Sequence of chain 1.B:
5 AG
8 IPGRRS

A protein and the small-molecule ligand that binds it are described below.
Small molecule (SMILES): O=Cc1ccc(S(=O)(=O)N2CCOc3ccc(F)cc32)cc1

Sequence of chain 1.A:
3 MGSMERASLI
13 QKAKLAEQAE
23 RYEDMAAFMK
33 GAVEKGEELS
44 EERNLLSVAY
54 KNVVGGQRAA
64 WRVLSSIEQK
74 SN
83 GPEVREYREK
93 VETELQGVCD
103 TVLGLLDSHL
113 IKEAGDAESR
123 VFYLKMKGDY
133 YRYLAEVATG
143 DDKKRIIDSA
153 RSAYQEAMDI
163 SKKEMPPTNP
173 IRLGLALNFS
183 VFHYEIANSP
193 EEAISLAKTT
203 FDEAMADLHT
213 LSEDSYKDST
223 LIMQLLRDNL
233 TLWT

Binding-site contacts:
Ligand atom C04 contacts residue ARG12 of chain 1.B at 3.8 Å.
Ligand atom O20 contacts residue ASN47 of chain 1.A at 3.3 Å (h-bond).
Ligand atom C18 contacts residue LYS127 of chain 1.A at 1.4 Å.
Ligand atom C18 contacts residue ILE8 of chain 1.B at 3.9 Å (hydrophobic).
Ligand atom O06 contacts residue PRO9 of chain 1.B at 3.2 Å (h-bond).
Ligand atom C16 contacts residue LYS127 of chain 1.A at 3.8 Å.
Ligand atom C16 contacts residue ILE173 of chain 1.A at 3.5 Å (hydrophobic).
Ligand atom C17 contacts residue ASN47 of chain 1.A at 3.5 Å.
Ligand atom C14 contacts residue PRO172 of chain 1.A at 3.4 Å (hydrophobic).
Ligand atom C22 contacts residue ARG12 of chain 1.B at 3.5 Å.
Ligand atom C17 contacts residue ILE173 of chain 1.A at 3.5 Å (hydrophobic).
Ligand atom C13 contacts residue ILE173 of chain 1.A at 3.6 Å (hydrophobic).
Ligand atom C15 contacts residue ILE173 of chain 1.A at 3.6 Å (hydrophobic).
Ligand atom C02 contacts residue ASP220 of chain 1.A at 4.0 Å.
Ligand atom C15 contacts residue LYS127 of chain 1.A at 2.5 Å.
Ligand atom C12 contacts residue ILE173 of chain 1.A at 3.5 Å (hydrophobic).
Ligand atom C13 contacts residue PRO172 of chain 1.A at 3.5 Å (hydrophobic).
Ligand atom F01 contacts residue ILE224 of chain 1.A at 3.9 Å.
Ligand atom C05 contacts residue ARG12 of chain 1.B at 3.9 Å.
Ligand atom C08 contacts residue PEG1 of chain 1.F at 3.4 Å.
Ligand atom O06 contacts residue ARG11 of chain 1.B at 3.7 Å.
Ligand atom C16 contacts residue PHE124 of chain 1.A at 3.6 Å (hydrophobic).
Ligand atom C04 contacts residue LEU223 of chain 1.A at 3.8 Å (hydrophobic).
Ligand atom C03 contacts residue ARG12 of chain 1.B at 3.9 Å.
Ligand atom C03 contacts residue LEU223 of chain 1.A at 3.2 Å (hydrophobic).
Ligand atom C07 contacts residue PRO9 of chain 1.B at 3.3 Å (hydrophobic).
Ligand atom C08 contacts residue GLY10 of chain 1.B at 3.7 Å.
Ligand atom C03 contacts residue ILE224 of chain 1.A at 3.5 Å (hydrophobic).
Ligand atom O06 contacts residue ILE8 of chain 1.B at 4.0 Å.
Ligand atom O11 contacts residue PRO172 of chain 1.A at 3.4 Å.
Ligand atom C17 contacts residue PHE124 of chain 1.A at 4.0 Å (hydrophobic).
Ligand atom C02 contacts residue ARG12 of chain 1.B at 3.6 Å.
Ligand atom C14 contacts residue ILE173 of chain 1.A at 3.6 Å (hydrophobic).
Ligand atom C21 contacts residue ARG12 of chain 1.B at 3.7 Å.
Ligand atom C14 contacts residue LYS127 of chain 1.A at 3.0 Å.
Ligand atom O11 contacts residue ARG12 of chain 1.B at 3.9 Å.
Ligand atom O06 contacts residue ARG12 of chain 1.B at 3.8 Å.
Ligand atom C07 contacts residue GLY10 of chain 1.B at 3.3 Å.
Ligand atom C02 contacts residue ILE224 of chain 1.A at 3.8 Å (hydrophobic).
Ligand atom F01 contacts residue ASP220 of chain 1.A at 2.8 Å.